Sequence of chain 1.B:
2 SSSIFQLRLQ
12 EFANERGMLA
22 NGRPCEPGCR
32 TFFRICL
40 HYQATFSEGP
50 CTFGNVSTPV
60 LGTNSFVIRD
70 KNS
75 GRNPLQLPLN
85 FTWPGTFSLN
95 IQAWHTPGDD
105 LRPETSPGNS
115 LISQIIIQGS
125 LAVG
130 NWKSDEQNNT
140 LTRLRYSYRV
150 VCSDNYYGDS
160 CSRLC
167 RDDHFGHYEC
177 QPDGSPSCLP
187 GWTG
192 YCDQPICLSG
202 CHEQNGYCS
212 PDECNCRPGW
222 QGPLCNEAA

Binding-site contacts:
Ligand atom N2 contacts residue GLU135 of chain 1.B at 3.7 Å.
Ligand atom N2 contacts residue ASN137 of chain 1.B at 2.8 Å (h-bond).
Ligand atom C2 contacts residue ASN137 of chain 1.B at 2.4 Å.
Ligand atom O4 contacts residue GLU135 of chain 1.B at 3.8 Å.
Ligand atom C5 contacts residue ASN137 of chain 1.B at 3.7 Å.
Ligand atom C5 contacts residue GLU135 of chain 1.B at 3.9 Å.
Ligand atom O3 contacts residue GLU135 of chain 1.B at 3.6 Å (salt-bridge).
Ligand atom C3 contacts residue GLU135 of chain 1.B at 3.1 Å.
Ligand atom C1 contacts residue ASN137 of chain 1.B at 1.4 Å.
Ligand atom O5 contacts residue ARG142 of chain 1.B at 4.1 Å.
Ligand atom C6 contacts residue ARG142 of chain 1.B at 4.1 Å.
Ligand atom C1 contacts residue GLU135 of chain 1.B at 4.2 Å.
Ligand atom O6 contacts residue ARG142 of chain 1.B at 4.0 Å.
Ligand atom C4 contacts residue GLU135 of chain 1.B at 4.0 Å.
Ligand atom C3 contacts residue ASN137 of chain 1.B at 3.8 Å.
Ligand atom O5 contacts residue ASN137 of chain 1.B at 2.4 Å (h-bond).
Ligand atom C7 contacts residue ASN137 of chain 1.B at 3.5 Å.
Ligand atom C5 contacts residue ARG142 of chain 1.B at 4.2 Å.
Ligand atom C4 contacts residue ASN137 of chain 1.B at 4.2 Å.
Ligand atom O7 contacts residue ASN137 of chain 1.B at 3.8 Å.
Ligand atom C2 contacts residue GLU135 of chain 1.B at 3.8 Å.

A small-molecule ligand and the protein it binds are described below.
Small molecule (SMILES): CC(=O)N[C@H]1[C@H](O[C@H]2[C@H](O)[C@@H](NC(C)=O)CO[C@@H]2CO)O[C@H](CO)[C@@H](O)[C@@H]1O